Sequence of chain 1.B:
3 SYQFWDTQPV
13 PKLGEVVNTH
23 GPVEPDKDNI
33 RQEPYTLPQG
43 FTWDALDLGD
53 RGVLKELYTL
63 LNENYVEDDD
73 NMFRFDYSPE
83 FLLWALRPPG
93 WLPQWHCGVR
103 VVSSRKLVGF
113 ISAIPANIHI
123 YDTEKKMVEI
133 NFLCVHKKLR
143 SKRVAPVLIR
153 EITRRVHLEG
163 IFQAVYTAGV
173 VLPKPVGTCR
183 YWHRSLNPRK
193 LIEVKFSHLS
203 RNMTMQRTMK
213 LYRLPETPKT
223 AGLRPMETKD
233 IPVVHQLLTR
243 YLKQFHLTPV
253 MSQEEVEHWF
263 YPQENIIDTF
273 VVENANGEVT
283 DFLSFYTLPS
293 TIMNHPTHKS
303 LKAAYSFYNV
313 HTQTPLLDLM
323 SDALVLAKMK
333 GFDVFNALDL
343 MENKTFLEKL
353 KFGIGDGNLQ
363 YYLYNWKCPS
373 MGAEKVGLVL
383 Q

This small molecule binds to this protein.
Small molecule (SMILES): Cc1nn(C)c(C)c1NS(=O)(=O)c1c(Cl)cc(-c2ccnc(N3CCNCC3)c2)cc1Cl

Binding-site contacts:
Ligand atom CAN contacts residue TYR67 of chain 1.B at 3.9 Å (hydrophobic).
Ligand atom NAR contacts residue PHE75 of chain 1.B at 3.9 Å.
Ligand atom CAN contacts residue MYA1 of chain 1.E at 3.7 Å.
Ligand atom NAQ contacts residue GLY171 of chain 1.B at 3.7 Å.
Ligand atom NAR contacts residue SER292 of chain 1.B at 3.0 Å (h-bond).
Ligand atom NBE contacts residue SER292 of chain 1.B at 3.7 Å.
Ligand atom CAB contacts residue GLU69 of chain 1.B at 3.8 Å.
Ligand atom OAE contacts residue HIS185 of chain 1.B at 2.7 Å.
Ligand atom CAC contacts residue PHE75 of chain 1.B at 3.5 Å (hydrophobic).
Ligand atom CAM contacts residue GLN383 of chain 1.B at 3.4 Å.
Ligand atom CAW contacts residue TYR183 of chain 1.B at 3.8 Å (hydrophobic).
Ligand atom NAS contacts residue ASN133 of chain 1.B at 3.1 Å (h-bond).
Ligand atom CAY contacts residue TYR183 of chain 1.B at 3.8 Å (hydrophobic).
Ligand atom CAH contacts residue VAL68 of chain 1.B at 3.9 Å (hydrophobic).
Ligand atom CAJ contacts residue TYR183 of chain 1.B at 3.7 Å (hydrophobic).
Ligand atom CLG contacts residue TYR307 of chain 1.B at 2.9 Å.
Ligand atom CAN contacts residue THR169 of chain 1.B at 3.6 Å.
Ligand atom CAX contacts residue TYR183 of chain 1.B at 3.9 Å (hydrophobic).
Ligand atom CAC contacts residue VAL68 of chain 1.B at 3.5 Å (hydrophobic).
Ligand atom CAZ contacts residue TYR183 of chain 1.B at 3.4 Å (hydrophobic).
Ligand atom CAO contacts residue TYR183 of chain 1.B at 3.7 Å (hydrophobic).
Ligand atom CLG contacts residue PHE77 of chain 1.B at 3.5 Å.
Ligand atom CAC contacts residue PHE77 of chain 1.B at 3.6 Å (hydrophobic).
Ligand atom CAH contacts residue GLY171 of chain 1.B at 3.6 Å.
Ligand atom NAS contacts residue TYR67 of chain 1.B at 3.6 Å.
Ligand atom CAN contacts residue ASN133 of chain 1.B at 3.5 Å.
Ligand atom CLF contacts residue ASP358 of chain 1.B at 2.9 Å.
Ligand atom CAB contacts residue ASP70 of chain 1.B at 3.4 Å.
Ligand atom CAC contacts residue SER292 of chain 1.B at 3.7 Å.
Ligand atom SBF contacts residue HIS185 of chain 1.B at 3.3 Å.
Ligand atom CBC contacts residue TYR183 of chain 1.B at 3.9 Å (hydrophobic).
Ligand atom CAI contacts residue VAL68 of chain 1.B at 3.8 Å (hydrophobic).
Ligand atom NAS contacts residue GLN383 of chain 1.B at 3.5 Å (h-bond).
Ligand atom CAL contacts residue TYR183 of chain 1.B at 3.4 Å (hydrophobic).
Ligand atom OAD contacts residue HIS185 of chain 1.B at 2.8 Å.
Ligand atom CAA contacts residue PHE198 of chain 1.B at 3.3 Å (hydrophobic).
Ligand atom CAK contacts residue PHE77 of chain 1.B at 3.6 Å (hydrophobic).
Ligand atom CAK contacts residue TYR183 of chain 1.B at 3.5 Å (hydrophobic).
Ligand atom OAE contacts residue ASN338 of chain 1.B at 3.9 Å.
Ligand atom CAP contacts residue MYA1 of chain 1.E at 3.6 Å.